A protein and the small-molecule ligand that binds it are described below.
Small molecule (SMILES): C[C@H](N)C(=O)N[C@@H](C)C(=O)N[C@@H](C)C(=O)N[C@@H](C)C(=O)N[C@@H](C)C(=O)N[C@@H](C)C(=O)N[C@@H](C)C(=O)N[C@@H](C)C(=O)N[C@@H](C)C=O

Binding-site contacts:
Ligand atom O contacts residue TRP187 of chain 1.A at 3.4 Å (h-bond).
Ligand atom C contacts residue PRO193 of chain 1.A at 4.0 Å (hydrophobic).
Ligand atom C contacts residue TRP187 of chain 1.A at 4.1 Å (hydrophobic).
Ligand atom CB contacts residue GLY33 of chain 1.A at 3.7 Å.
Ligand atom O contacts residue ILE200 of chain 1.A at 3.5 Å.
Ligand atom CB contacts residue GLU248 of chain 1.A at 3.9 Å.
Ligand atom CA contacts residue PRO193 of chain 1.A at 4.2 Å (hydrophobic).
Ligand atom CA contacts residue NAD1 of chain 1.E at 4.2 Å.
Ligand atom CA contacts residue VAL207 of chain 1.A at 4.3 Å (hydrophobic).
Ligand atom O contacts residue ASP247 of chain 1.A at 3.5 Å (salt-bridge).
Ligand atom O contacts residue NAD1 of chain 1.E at 3.8 Å.
Ligand atom O contacts residue NAD1 of chain 1.E at 3.6 Å.
Ligand atom C contacts residue TRP187 of chain 1.A at 4.0 Å (hydrophobic).
Ligand atom CB contacts residue NAD1 of chain 1.E at 3.3 Å.
Ligand atom CB contacts residue TRP34 of chain 1.A at 4.3 Å (hydrophobic).
Ligand atom O contacts residue GLU248 of chain 1.A at 4.4 Å.
Ligand atom CA contacts residue TRP187 of chain 1.A at 4.1 Å (hydrophobic).
Ligand atom C contacts residue TRP34 of chain 1.A at 4.4 Å (hydrophobic).
Ligand atom N contacts residue TRP187 of chain 1.A at 4.4 Å.
Ligand atom O contacts residue THR212 of chain 1.A at 4.1 Å.
Ligand atom C contacts residue VAL207 of chain 1.A at 4.0 Å (hydrophobic).
Ligand atom CB contacts residue LYS37 of chain 1.A at 3.5 Å.
Ligand atom O contacts residue NAD1 of chain 1.E at 3.9 Å.
Ligand atom N contacts residue NAD1 of chain 1.E at 4.2 Å.
Ligand atom O contacts residue TRP34 of chain 1.A at 4.0 Å.
Ligand atom CB contacts residue LYS195 of chain 1.A at 3.7 Å.
Ligand atom CA contacts residue NAD1 of chain 1.E at 4.2 Å.
Ligand atom CA contacts residue PRO193 of chain 1.A at 4.4 Å (hydrophobic).
Ligand atom C contacts residue NAD1 of chain 1.E at 4.2 Å.
Ligand atom O contacts residue VAL207 of chain 1.A at 4.0 Å.
Ligand atom CA contacts residue TRP34 of chain 1.A at 3.9 Å (hydrophobic).
Ligand atom CA contacts residue TRP187 of chain 1.A at 4.2 Å (hydrophobic).
Ligand atom CB contacts residue GLY250 of chain 1.A at 4.2 Å.
Ligand atom CB contacts residue SER196 of chain 1.A at 3.4 Å.
Ligand atom O contacts residue TRP187 of chain 1.A at 4.4 Å.
Ligand atom CB contacts residue PRO193 of chain 1.A at 4.0 Å (hydrophobic).
Ligand atom CB contacts residue TRP34 of chain 1.A at 3.9 Å (hydrophobic).
Ligand atom N contacts residue PRO193 of chain 1.A at 3.8 Å.
Ligand atom N contacts residue TRP187 of chain 1.A at 4.3 Å.
Ligand atom C contacts residue NAD1 of chain 1.E at 3.5 Å.

Sequence of chain 1.A:
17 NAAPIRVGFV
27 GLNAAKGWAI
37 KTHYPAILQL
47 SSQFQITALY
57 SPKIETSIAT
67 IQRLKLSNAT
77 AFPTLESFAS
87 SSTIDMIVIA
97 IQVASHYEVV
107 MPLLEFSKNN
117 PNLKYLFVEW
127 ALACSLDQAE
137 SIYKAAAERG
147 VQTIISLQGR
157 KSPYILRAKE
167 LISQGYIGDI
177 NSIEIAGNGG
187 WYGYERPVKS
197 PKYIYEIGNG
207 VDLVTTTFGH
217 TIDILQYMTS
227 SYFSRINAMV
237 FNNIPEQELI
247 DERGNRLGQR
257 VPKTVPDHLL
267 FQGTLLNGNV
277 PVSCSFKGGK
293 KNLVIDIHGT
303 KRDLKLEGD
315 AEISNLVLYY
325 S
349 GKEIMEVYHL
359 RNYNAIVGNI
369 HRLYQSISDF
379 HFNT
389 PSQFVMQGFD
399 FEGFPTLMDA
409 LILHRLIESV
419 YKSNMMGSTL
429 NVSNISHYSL